Sequence of chain 1.E:
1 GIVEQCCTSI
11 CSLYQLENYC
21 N

Sequence of chain 1.J:
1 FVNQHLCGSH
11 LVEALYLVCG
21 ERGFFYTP

Binding-site contacts:
Ligand atom O3 contacts residue GLU21 of chain 1.J at 3.9 Å.
Ligand atom O1 contacts residue GLU21 of chain 1.J at 3.7 Å.
Ligand atom C5 contacts residue ILE10 of chain 1.E at 3.8 Å (hydrophobic).
Ligand atom C2 contacts residue ILE10 of chain 1.E at 3.8 Å (hydrophobic).
Ligand atom C1 contacts residue ILE10 of chain 1.E at 4.0 Å (hydrophobic).
Ligand atom C2 contacts residue GLU21 of chain 1.J at 3.5 Å.
Ligand atom C6 contacts residue SER12 of chain 1.E at 4.5 Å.
Ligand atom O1 contacts residue GLY20 of chain 1.J at 3.9 Å.
Ligand atom O3 contacts residue ILE10 of chain 1.E at 4.3 Å.
Ligand atom C5 contacts residue CYS11 of chain 1.E at 4.3 Å (hydrophobic).
Ligand atom C6 contacts residue ILE10 of chain 1.E at 3.7 Å (hydrophobic).
Ligand atom C3 contacts residue ILE10 of chain 1.E at 4.0 Å (hydrophobic).
Ligand atom C3 contacts residue GLU21 of chain 1.J at 4.1 Å.
Ligand atom C1 contacts residue GLU21 of chain 1.J at 4.2 Å.
Ligand atom C5 contacts residue SER12 of chain 1.E at 4.0 Å.
Ligand atom C4 contacts residue ILE10 of chain 1.E at 3.8 Å (hydrophobic).

A protein and the small-molecule ligand that binds it are described below.
Small molecule (SMILES): Oc1cccc(O)c1